Sequence of chain 3.B:
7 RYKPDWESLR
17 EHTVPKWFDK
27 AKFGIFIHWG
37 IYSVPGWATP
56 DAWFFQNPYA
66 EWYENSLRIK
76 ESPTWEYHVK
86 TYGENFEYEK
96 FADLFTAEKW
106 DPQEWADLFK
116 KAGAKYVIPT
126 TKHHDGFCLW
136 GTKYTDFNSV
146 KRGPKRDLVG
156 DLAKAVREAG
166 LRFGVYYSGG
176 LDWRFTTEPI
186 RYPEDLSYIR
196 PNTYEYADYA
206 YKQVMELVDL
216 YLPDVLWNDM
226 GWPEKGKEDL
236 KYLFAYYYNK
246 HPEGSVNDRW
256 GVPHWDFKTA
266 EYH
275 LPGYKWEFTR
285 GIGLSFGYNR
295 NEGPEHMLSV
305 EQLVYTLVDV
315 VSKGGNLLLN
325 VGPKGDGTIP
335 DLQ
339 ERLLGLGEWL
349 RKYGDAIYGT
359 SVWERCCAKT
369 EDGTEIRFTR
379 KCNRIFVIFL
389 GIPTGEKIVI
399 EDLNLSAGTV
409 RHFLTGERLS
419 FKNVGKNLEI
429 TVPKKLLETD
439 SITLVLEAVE

Binding-site contacts:
Ligand atom O1 contacts residue ARG254 of chain 3.B at 3.3 Å (salt-bridge).
Ligand atom O4 contacts residue TYR171 of chain 3.B at 3.5 Å (h-bond).
Ligand atom C1 contacts residue ARG254 of chain 3.B at 3.9 Å.
Ligand atom C6 contacts residue GLU266 of chain 3.B at 4.0 Å.
Ligand atom O5 contacts residue ASP224 of chain 3.B at 3.0 Å (salt-bridge).
Ligand atom C6 contacts residue PHE32 of chain 3.B at 3.6 Å (hydrophobic).
Ligand atom O4 contacts residue ASP224 of chain 3.B at 3.3 Å (salt-bridge).
Ligand atom C6 contacts residue PHE290 of chain 3.B at 3.5 Å (hydrophobic).
Ligand atom C3 contacts residue GLU66 of chain 3.B at 3.5 Å.
Ligand atom O4 contacts residue HIS34 of chain 3.B at 2.8 Å (h-bond).
Ligand atom C5 contacts residue ASP224 of chain 3.B at 4.0 Å.
Ligand atom C6 contacts residue HIS34 of chain 3.B at 4.1 Å.
Ligand atom O3 contacts residue HIS128 of chain 3.B at 3.1 Å.
Ligand atom F2 contacts residue ASP224 of chain 3.B at 3.9 Å.
Ligand atom C4 contacts residue HIS34 of chain 3.B at 3.5 Å.
Ligand atom C4 contacts residue HIS128 of chain 3.B at 4.0 Å.
Ligand atom F2 contacts residue HIS129 of chain 3.B at 3.4 Å.
Ligand atom C4 contacts residue GLU66 of chain 3.B at 3.9 Å.
Ligand atom C2 contacts residue ASP224 of chain 3.B at 3.0 Å.
Ligand atom O4 contacts residue HIS128 of chain 3.B at 3.1 Å (h-bond).
Ligand atom C3 contacts residue TYR64 of chain 3.B at 4.0 Å (hydrophobic).
Ligand atom O1 contacts residue MET225 of chain 3.B at 3.9 Å.
Ligand atom C3 contacts residue TRP67 of chain 3.B at 3.9 Å (hydrophobic).
Ligand atom O3 contacts residue HIS129 of chain 3.B at 3.8 Å.
Ligand atom C4 contacts residue PHE290 of chain 3.B at 4.0 Å (hydrophobic).
Ligand atom O3 contacts residue TRP67 of chain 3.B at 3.2 Å (h-bond).
Ligand atom O3 contacts residue GLU66 of chain 3.B at 2.8 Å (salt-bridge).
Ligand atom C1 contacts residue GLU266 of chain 3.B at 3.2 Å.
Ligand atom C1 contacts residue ASP224 of chain 3.B at 3.1 Å.
Ligand atom C4 contacts residue ASP224 of chain 3.B at 4.0 Å.
Ligand atom C2 contacts residue HIS129 of chain 3.B at 3.8 Å.
Ligand atom O5 contacts residue GLU266 of chain 3.B at 3.0 Å (salt-bridge).
Ligand atom O5 contacts residue ARG254 of chain 3.B at 3.4 Å (salt-bridge).
Ligand atom C5 contacts residue GLU266 of chain 3.B at 3.6 Å.
Ligand atom C3 contacts residue ASP224 of chain 3.B at 4.0 Å.
Ligand atom O1 contacts residue ASP224 of chain 3.B at 2.9 Å (salt-bridge).
Ligand atom C3 contacts residue HIS128 of chain 3.B at 4.1 Å.
Ligand atom F2 contacts residue TRP67 of chain 3.B at 3.2 Å.
Ligand atom C5 contacts residue PHE290 of chain 3.B at 3.8 Å (hydrophobic).
Ligand atom O1 contacts residue GLU266 of chain 3.B at 3.5 Å (salt-bridge).

The small molecule below binds the protein below.
Small molecule (SMILES): C[C@@H]1O[C@H](O)[C@@H](F)[C@H](O)[C@@H]1O